A protein and the small-molecule ligand that binds it are described below.
Small molecule (SMILES): CC(=O)N[C@H]1[C@H](O[C@H]2[C@H](O)[C@@H](NC(C)=O)CO[C@@H]2CO)O[C@H](CO)[C@@H](O)[C@@H]1O

Sequence of chain 20.I:
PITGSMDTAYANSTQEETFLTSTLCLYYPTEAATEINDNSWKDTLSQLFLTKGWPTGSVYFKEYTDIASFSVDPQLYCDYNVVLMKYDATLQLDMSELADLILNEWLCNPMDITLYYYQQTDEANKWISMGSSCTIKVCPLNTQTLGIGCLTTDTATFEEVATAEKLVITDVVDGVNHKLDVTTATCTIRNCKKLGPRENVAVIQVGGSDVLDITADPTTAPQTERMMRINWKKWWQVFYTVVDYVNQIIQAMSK

Binding-site contacts:
Ligand atom C1 contacts residue ASN12 of chain 20.I at 2.1 Å.
Ligand atom C2 contacts residue ASN12 of chain 20.I at 3.2 Å.
Ligand atom C5 contacts residue ASN12 of chain 20.I at 4.0 Å.
Ligand atom N2 contacts residue ASN12 of chain 20.I at 3.8 Å.
Ligand atom O5 contacts residue ASN12 of chain 20.I at 2.6 Å (h-bond).
Ligand atom O7 contacts residue ASN12 of chain 20.I at 3.7 Å.
Ligand atom C7 contacts residue ASN12 of chain 20.I at 3.9 Å.